Binding-site contacts:
Ligand atom C1 contacts residue ASN221 of chain 1.A at 1.4 Å.
Ligand atom O5 contacts residue ASN221 of chain 1.A at 2.2 Å (h-bond).
Ligand atom N2 contacts residue ASN221 of chain 1.A at 3.1 Å (h-bond).
Ligand atom C2 contacts residue ASN221 of chain 1.A at 2.6 Å.
Ligand atom C4 contacts residue ASN221 of chain 1.A at 4.2 Å.
Ligand atom C1 contacts residue HIS56 of chain 1.A at 4.2 Å.
Ligand atom C3 contacts residue ASN221 of chain 1.A at 3.9 Å.
Ligand atom C7 contacts residue ASN221 of chain 1.A at 4.3 Å.
Ligand atom C5 contacts residue ASN221 of chain 1.A at 3.5 Å.
Ligand atom O6 contacts residue ASN221 of chain 1.A at 4.2 Å.

Sequence of chain 1.A:
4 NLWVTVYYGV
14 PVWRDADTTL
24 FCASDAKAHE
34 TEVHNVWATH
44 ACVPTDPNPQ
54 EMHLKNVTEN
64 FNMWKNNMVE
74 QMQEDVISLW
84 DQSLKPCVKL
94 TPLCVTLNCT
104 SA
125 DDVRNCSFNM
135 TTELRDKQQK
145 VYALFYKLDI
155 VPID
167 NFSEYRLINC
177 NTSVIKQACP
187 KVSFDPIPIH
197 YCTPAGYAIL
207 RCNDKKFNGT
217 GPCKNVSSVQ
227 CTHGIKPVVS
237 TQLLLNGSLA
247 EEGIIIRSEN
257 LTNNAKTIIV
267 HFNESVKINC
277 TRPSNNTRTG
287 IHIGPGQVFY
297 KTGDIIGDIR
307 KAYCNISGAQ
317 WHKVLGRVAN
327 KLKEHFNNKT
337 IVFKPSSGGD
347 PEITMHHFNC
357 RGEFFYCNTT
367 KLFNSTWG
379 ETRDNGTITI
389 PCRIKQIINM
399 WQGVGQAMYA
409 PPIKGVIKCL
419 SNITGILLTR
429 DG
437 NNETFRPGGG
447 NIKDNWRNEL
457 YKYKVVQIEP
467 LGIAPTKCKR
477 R

A protein and the small-molecule ligand that binds it are described below.
Small molecule (SMILES): CC(=O)N[C@@H]1[C@@H](O)[C@H](O)[C@@H](CO)O[C@H]1O